Sequence of chain 1.C:
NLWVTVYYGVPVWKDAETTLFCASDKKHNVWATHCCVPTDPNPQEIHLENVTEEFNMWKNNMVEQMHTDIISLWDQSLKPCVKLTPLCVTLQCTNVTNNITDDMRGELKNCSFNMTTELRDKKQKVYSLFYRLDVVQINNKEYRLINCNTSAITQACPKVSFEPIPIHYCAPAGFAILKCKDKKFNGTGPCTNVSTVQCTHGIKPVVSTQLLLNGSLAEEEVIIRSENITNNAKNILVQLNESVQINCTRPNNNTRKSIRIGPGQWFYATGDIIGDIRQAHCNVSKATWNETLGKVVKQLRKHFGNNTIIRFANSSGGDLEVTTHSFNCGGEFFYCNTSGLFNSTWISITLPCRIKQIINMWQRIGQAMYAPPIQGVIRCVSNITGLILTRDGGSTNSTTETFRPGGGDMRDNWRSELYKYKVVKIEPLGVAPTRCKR

This small molecule binds to this protein.
Small molecule (SMILES): CC(=O)N[C@@H]1[C@@H](O)[C@H](O)[C@@H](CO)O[C@H]1O

Binding-site contacts:
Ligand atom C5 contacts residue ASN356 of chain 1.C at 3.8 Å.
Ligand atom C2 contacts residue ASN356 of chain 1.C at 2.5 Å.
Ligand atom C4 contacts residue ASN356 of chain 1.C at 4.4 Å.
Ligand atom C3 contacts residue ASN356 of chain 1.C at 3.9 Å.
Ligand atom C1 contacts residue ASN356 of chain 1.C at 1.5 Å.
Ligand atom C7 contacts residue ASN356 of chain 1.C at 3.3 Å.
Ligand atom C8 contacts residue ASN356 of chain 1.C at 3.9 Å.
Ligand atom N2 contacts residue ASN356 of chain 1.C at 3.0 Å (h-bond).
Ligand atom O5 contacts residue ASN356 of chain 1.C at 2.5 Å (h-bond).
Ligand atom O7 contacts residue ASN356 of chain 1.C at 3.4 Å (h-bond).